Sequence of chain 5.B:
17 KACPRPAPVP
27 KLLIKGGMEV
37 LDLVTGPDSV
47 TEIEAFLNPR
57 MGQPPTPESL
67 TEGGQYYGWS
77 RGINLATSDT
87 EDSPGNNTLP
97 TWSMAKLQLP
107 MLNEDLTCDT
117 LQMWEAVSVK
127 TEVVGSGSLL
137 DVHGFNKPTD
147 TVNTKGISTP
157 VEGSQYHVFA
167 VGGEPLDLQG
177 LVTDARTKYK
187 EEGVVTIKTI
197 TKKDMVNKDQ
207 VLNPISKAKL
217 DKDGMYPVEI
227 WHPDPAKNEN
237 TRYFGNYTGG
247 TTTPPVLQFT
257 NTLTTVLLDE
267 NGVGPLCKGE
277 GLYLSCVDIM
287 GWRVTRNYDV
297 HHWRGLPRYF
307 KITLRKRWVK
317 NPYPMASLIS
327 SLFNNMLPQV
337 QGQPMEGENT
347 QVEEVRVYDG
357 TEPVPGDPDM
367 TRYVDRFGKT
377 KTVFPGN

The protein below binds the small molecule below.
Small molecule (SMILES): CC(=O)N[C@H]1[C@H]([C@H](O)[C@H](O)CO)O[C@@](O[C@H]2[C@@H](O)[C@@H](CO)O[C@@H](O[C@H]3[C@H](O)[C@@H](O)[C@H](O)O[C@@H]3CO)[C@@H]2O)(C(=O)O)C[C@@H]1O

Sequence of chain 5.C:
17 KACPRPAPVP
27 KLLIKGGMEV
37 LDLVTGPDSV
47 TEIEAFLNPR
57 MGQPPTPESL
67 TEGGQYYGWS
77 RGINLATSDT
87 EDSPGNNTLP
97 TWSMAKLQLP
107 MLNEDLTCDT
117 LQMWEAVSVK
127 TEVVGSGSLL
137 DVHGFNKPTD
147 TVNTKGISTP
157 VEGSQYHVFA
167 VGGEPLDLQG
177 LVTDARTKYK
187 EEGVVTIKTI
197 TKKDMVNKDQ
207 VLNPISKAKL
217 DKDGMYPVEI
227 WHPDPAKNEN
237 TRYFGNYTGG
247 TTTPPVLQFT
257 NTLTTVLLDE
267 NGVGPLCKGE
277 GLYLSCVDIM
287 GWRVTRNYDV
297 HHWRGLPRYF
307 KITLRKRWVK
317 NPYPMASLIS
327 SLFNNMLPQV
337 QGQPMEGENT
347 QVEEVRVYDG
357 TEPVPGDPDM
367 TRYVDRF

Binding-site contacts:
Ligand atom C5 contacts residue ARG77 of chain 5.B at 4.2 Å.
Ligand atom C11 contacts residue TYR72 of chain 5.B at 3.5 Å (hydrophobic).
Ligand atom C2 contacts residue GLY78 of chain 5.B at 3.9 Å.
Ligand atom O1B contacts residue ARG77 of chain 5.B at 2.7 Å (salt-bridge).
Ligand atom O4 contacts residue ILE79 of chain 5.B at 3.8 Å.
Ligand atom C5 contacts residue ASN93 of chain 5.B at 4.0 Å.
Ligand atom O1A contacts residue TYR72 of chain 5.B at 3.0 Å.
Ligand atom C1 contacts residue GLY78 of chain 5.B at 4.1 Å.
Ligand atom C3 contacts residue GLY78 of chain 5.B at 3.8 Å.
Ligand atom C11 contacts residue ASP85 of chain 5.C at 3.7 Å.
Ligand atom C5 contacts residue TYR72 of chain 5.B at 3.7 Å (hydrophobic).
Ligand atom O3 contacts residue ASN80 of chain 5.B at 3.9 Å.
Ligand atom O4 contacts residue VAL296 of chain 5.B at 4.2 Å.
Ligand atom O4 contacts residue HIS298 of chain 5.B at 3.1 Å (h-bond).
Ligand atom C4 contacts residue HIS298 of chain 5.B at 3.5 Å.
Ligand atom O6 contacts residue ASN93 of chain 5.B at 3.5 Å (h-bond).
Ligand atom O4 contacts residue ASN80 of chain 5.B at 4.3 Å.
Ligand atom C3 contacts residue HIS298 of chain 5.B at 3.5 Å.
Ligand atom C3 contacts residue GLY78 of chain 5.B at 3.8 Å.
Ligand atom C4 contacts residue ARG77 of chain 5.B at 3.8 Å.
Ligand atom N5 contacts residue TYR72 of chain 5.B at 2.8 Å (h-bond).
Ligand atom C6 contacts residue TYR72 of chain 5.B at 3.9 Å (hydrophobic).
Ligand atom O3 contacts residue VAL296 of chain 5.B at 3.9 Å.
Ligand atom C3 contacts residue ARG77 of chain 5.B at 4.0 Å.
Ligand atom C9 contacts residue ARG77 of chain 5.B at 3.5 Å.
Ligand atom O1B contacts residue TYR72 of chain 5.B at 3.8 Å.
Ligand atom C1 contacts residue ARG77 of chain 5.B at 3.3 Å.
Ligand atom C4 contacts residue GLY78 of chain 5.B at 3.3 Å.
Ligand atom C1 contacts residue TYR72 of chain 5.B at 3.7 Å (hydrophobic).
Ligand atom C10 contacts residue TYR72 of chain 5.B at 3.6 Å (hydrophobic).
Ligand atom O1A contacts residue GLY78 of chain 5.B at 3.9 Å.
Ligand atom O4 contacts residue GLY78 of chain 5.B at 3.1 Å.
Ligand atom C2 contacts residue VAL296 of chain 5.B at 4.3 Å (hydrophobic).
Ligand atom C4 contacts residue TYR72 of chain 5.B at 3.9 Å (hydrophobic).
Ligand atom O3 contacts residue ARG77 of chain 5.B at 4.1 Å.
Ligand atom C3 contacts residue VAL296 of chain 5.B at 3.5 Å (hydrophobic).
Ligand atom O3 contacts residue GLY78 of chain 5.B at 3.0 Å.
Ligand atom O1A contacts residue ARG77 of chain 5.B at 3.2 Å (salt-bridge).
Ligand atom O4 contacts residue THR291 of chain 5.B at 3.3 Å.
Ligand atom C6 contacts residue ASN93 of chain 5.B at 3.2 Å.